Sequence of chain 1.C:
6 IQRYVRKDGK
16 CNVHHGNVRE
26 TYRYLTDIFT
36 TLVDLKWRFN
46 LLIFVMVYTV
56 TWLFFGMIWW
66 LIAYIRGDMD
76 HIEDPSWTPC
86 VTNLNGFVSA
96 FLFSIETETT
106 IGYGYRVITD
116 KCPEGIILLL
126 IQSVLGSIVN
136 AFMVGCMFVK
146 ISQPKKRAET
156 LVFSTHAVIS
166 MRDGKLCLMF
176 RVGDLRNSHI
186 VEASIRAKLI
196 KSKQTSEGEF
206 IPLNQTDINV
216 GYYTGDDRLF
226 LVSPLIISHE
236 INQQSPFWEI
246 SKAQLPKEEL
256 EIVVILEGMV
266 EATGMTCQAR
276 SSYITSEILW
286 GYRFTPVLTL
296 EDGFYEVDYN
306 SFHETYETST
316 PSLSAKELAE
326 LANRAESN

The small molecule below binds the protein below.
Small molecule (SMILES): CCCCCCCC(=O)OC[C@H](COP(=O)(O)O[C@@H]1[C@H](O)[C@H](O)[C@@H](OP(=O)(O)O)[C@H](OP(=O)(O)O)[C@H]1O)OC(=O)CCCCCCC

Binding-site contacts:
Ligand atom O42 contacts residue LYS15 of chain 1.C at 4.3 Å.
Ligand atom O41 contacts residue LYS151 of chain 1.C at 4.2 Å.
Ligand atom O53 contacts residue LYS151 of chain 1.C at 3.4 Å (salt-bridge).
Ligand atom O6 contacts residue LYS41 of chain 1.C at 3.5 Å.
Ligand atom P5 contacts residue LYS145 of chain 1.C at 4.4 Å.
Ligand atom C6 contacts residue LYS41 of chain 1.C at 4.0 Å.
Ligand atom O51 contacts residue GLN148 of chain 1.C at 4.1 Å.
Ligand atom O1 contacts residue LYS41 of chain 1.C at 3.7 Å.
Ligand atom O1 contacts residue TRP42 of chain 1.C at 4.3 Å.
Ligand atom O52 contacts residue LYS150 of chain 1.C at 3.2 Å (salt-bridge).
Ligand atom O2 contacts residue LYS41 of chain 1.C at 3.7 Å.
Ligand atom C1C contacts residue ARG43 of chain 1.C at 4.5 Å.
Ligand atom O51 contacts residue LYS145 of chain 1.C at 2.9 Å (salt-bridge).
Ligand atom O51 contacts residue LEU40 of chain 1.C at 4.5 Å.
Ligand atom O4 contacts residue LYS151 of chain 1.C at 4.4 Å.
Ligand atom O11 contacts residue ARG43 of chain 1.C at 2.6 Å (salt-bridge).
Ligand atom O11 contacts residue LYS41 of chain 1.C at 4.4 Å.
Ligand atom C2C contacts residue TRP42 of chain 1.C at 4.3 Å (hydrophobic).
Ligand atom C1B contacts residue TRP42 of chain 1.C at 4.5 Å (hydrophobic).
Ligand atom P1 contacts residue ARG43 of chain 1.C at 3.7 Å.
Ligand atom O6 contacts residue TRP42 of chain 1.C at 3.4 Å.
Ligand atom O12 contacts residue ARG43 of chain 1.C at 3.8 Å.